Sequence of chain 1.A:
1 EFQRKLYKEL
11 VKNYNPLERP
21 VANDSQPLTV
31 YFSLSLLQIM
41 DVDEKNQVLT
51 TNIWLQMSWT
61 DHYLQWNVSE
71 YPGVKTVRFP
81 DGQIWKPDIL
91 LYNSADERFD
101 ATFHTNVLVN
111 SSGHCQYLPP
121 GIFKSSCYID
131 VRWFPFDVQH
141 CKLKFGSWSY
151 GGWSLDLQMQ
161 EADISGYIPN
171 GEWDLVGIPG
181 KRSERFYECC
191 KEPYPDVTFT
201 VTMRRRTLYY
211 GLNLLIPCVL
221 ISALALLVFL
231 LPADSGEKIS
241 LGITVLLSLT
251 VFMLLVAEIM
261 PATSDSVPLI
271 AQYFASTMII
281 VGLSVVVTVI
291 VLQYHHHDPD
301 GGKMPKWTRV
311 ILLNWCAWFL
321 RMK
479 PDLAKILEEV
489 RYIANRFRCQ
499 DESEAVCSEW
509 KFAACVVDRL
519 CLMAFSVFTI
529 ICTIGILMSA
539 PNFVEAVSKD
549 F

Binding-site contacts:
Ligand atom C1 contacts residue SER112 of chain 1.A at 3.2 Å.
Ligand atom N2 contacts residue ASN110 of chain 1.A at 2.9 Å (h-bond).
Ligand atom O5 contacts residue HIS114 of chain 1.A at 3.6 Å.
Ligand atom C5 contacts residue ASN110 of chain 1.A at 3.6 Å.
Ligand atom C4 contacts residue ASN110 of chain 1.A at 4.2 Å.
Ligand atom C8 contacts residue HIS114 of chain 1.A at 4.0 Å.
Ligand atom C2 contacts residue SER112 of chain 1.A at 3.6 Å.
Ligand atom C7 contacts residue SER111 of chain 1.A at 4.2 Å.
Ligand atom O4 contacts residue HIS114 of chain 1.A at 4.3 Å.
Ligand atom N2 contacts residue SER112 of chain 1.A at 3.3 Å (h-bond).
Ligand atom C1 contacts residue ASN110 of chain 1.A at 1.4 Å.
Ligand atom C2 contacts residue ASN110 of chain 1.A at 2.5 Å.
Ligand atom C3 contacts residue ASN110 of chain 1.A at 3.8 Å.
Ligand atom C1 contacts residue HIS114 of chain 1.A at 3.9 Å.
Ligand atom C7 contacts residue SER112 of chain 1.A at 4.4 Å.
Ligand atom C7 contacts residue HIS114 of chain 1.A at 4.0 Å.
Ligand atom C5 contacts residue SER112 of chain 1.A at 4.4 Å.
Ligand atom O5 contacts residue SER112 of chain 1.A at 4.2 Å.
Ligand atom O7 contacts residue ASN110 of chain 1.A at 3.5 Å (h-bond).
Ligand atom C8 contacts residue SER111 of chain 1.A at 3.2 Å.
Ligand atom O7 contacts residue HIS114 of chain 1.A at 3.6 Å.
Ligand atom C3 contacts residue SER112 of chain 1.A at 3.9 Å.
Ligand atom C5 contacts residue HIS114 of chain 1.A at 3.3 Å.
Ligand atom O5 contacts residue ASN110 of chain 1.A at 2.3 Å (h-bond).
Ligand atom C6 contacts residue HIS114 of chain 1.A at 3.6 Å.
Ligand atom C7 contacts residue ASN110 of chain 1.A at 3.4 Å.

A protein and the small-molecule ligand that binds it are described below.
Small molecule (SMILES): CC(=O)N[C@H]1[C@H](O[C@H]2[C@H](O)[C@@H](NC(C)=O)CO[C@@H]2CO)O[C@H](CO)[C@@H](O[C@@H]2O[C@H](CO)[C@@H](O)[C@H](O)[C@@H]2O)[C@@H]1O